Sequence of chain 1.B:
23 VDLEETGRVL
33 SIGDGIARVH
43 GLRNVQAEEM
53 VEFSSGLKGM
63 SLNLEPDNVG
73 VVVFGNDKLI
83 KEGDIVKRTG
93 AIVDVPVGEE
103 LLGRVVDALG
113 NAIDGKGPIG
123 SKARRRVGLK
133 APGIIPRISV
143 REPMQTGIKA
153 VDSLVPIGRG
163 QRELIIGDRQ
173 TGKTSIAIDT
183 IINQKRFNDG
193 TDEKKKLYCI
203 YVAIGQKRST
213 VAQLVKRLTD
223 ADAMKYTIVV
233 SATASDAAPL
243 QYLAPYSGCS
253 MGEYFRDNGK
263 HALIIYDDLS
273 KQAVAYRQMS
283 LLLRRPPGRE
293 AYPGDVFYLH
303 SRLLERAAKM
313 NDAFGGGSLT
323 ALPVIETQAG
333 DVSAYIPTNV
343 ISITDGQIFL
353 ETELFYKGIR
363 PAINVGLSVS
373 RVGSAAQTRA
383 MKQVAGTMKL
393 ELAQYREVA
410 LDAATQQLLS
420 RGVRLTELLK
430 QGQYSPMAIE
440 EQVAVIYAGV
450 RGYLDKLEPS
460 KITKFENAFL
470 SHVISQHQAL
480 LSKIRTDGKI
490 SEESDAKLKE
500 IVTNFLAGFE

Sequence of chain 1.E:
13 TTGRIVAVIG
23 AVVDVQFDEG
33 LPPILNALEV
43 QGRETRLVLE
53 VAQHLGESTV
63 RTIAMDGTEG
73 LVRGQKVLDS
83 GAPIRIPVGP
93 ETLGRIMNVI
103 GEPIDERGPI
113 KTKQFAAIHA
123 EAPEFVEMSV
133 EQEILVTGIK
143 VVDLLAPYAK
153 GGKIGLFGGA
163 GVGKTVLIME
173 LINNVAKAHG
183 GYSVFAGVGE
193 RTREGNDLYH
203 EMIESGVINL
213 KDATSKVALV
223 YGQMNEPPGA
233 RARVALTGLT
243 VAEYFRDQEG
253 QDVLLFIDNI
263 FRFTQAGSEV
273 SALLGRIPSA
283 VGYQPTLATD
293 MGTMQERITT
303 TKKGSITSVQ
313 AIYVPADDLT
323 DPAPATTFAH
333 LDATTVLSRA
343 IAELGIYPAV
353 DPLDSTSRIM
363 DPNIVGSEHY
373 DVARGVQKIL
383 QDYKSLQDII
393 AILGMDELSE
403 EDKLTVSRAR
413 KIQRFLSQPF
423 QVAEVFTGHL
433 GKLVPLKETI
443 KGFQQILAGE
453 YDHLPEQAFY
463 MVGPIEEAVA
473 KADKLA

The small molecule below binds the protein below.
Small molecule (SMILES): Nc1ncnc2c1ncn2[C@@H]1O[C@H](CO[P](=O)(O)O[P](=O)(O)NP(=O)(O)O)[C@@H](O)[C@H]1O

Binding-site contacts:
Ligand atom PG contacts residue MG1 of chain 1.T at 3.3 Å.
Ligand atom C8 contacts residue SER177 of chain 1.B at 3.0 Å.
Ligand atom O2B contacts residue MG1 of chain 1.T at 2.2 Å.
Ligand atom N7 contacts residue GLN432 of chain 1.B at 3.5 Å.
Ligand atom O2B contacts residue THR176 of chain 1.B at 2.8 Å (h-bond).
Ligand atom O2A contacts residue GLY174 of chain 1.B at 3.8 Å.
Ligand atom N3B contacts residue MG1 of chain 1.T at 3.3 Å.
Ligand atom O2' contacts residue ASP363 of chain 1.E at 2.4 Å (salt-bridge).
Ligand atom N9 contacts residue GLN432 of chain 1.B at 3.0 Å (h-bond).
Ligand atom O3G contacts residue ARG171 of chain 1.B at 3.3 Å.
Ligand atom PB contacts residue MG1 of chain 1.T at 3.2 Å.
Ligand atom O1B contacts residue THR173 of chain 1.B at 3.0 Å (h-bond).
Ligand atom O3G contacts residue GLN172 of chain 1.B at 2.7 Å (h-bond).
Ligand atom O3A contacts residue GLY174 of chain 1.B at 3.0 Å (h-bond).
Ligand atom N3 contacts residue GLN432 of chain 1.B at 3.5 Å (h-bond).
Ligand atom O1B contacts residue LYS175 of chain 1.B at 3.2 Å (salt-bridge).
Ligand atom O2' contacts residue GLN432 of chain 1.B at 3.1 Å (h-bond).
Ligand atom O1B contacts residue GLN172 of chain 1.B at 3.1 Å (h-bond).
Ligand atom C6 contacts residue GLN432 of chain 1.B at 3.7 Å.
Ligand atom PB contacts residue LYS175 of chain 1.B at 3.5 Å.
Ligand atom C1' contacts residue GLN432 of chain 1.B at 3.6 Å.
Ligand atom C2' contacts residue GLN432 of chain 1.B at 3.3 Å.
Ligand atom C8 contacts residue GLN432 of chain 1.B at 3.4 Å.
Ligand atom N6 contacts residue GLN430 of chain 1.B at 2.8 Å (h-bond).
Ligand atom N6 contacts residue GLY431 of chain 1.B at 3.7 Å.
Ligand atom O3A contacts residue LYS175 of chain 1.B at 3.2 Å (salt-bridge).
Ligand atom C6 contacts residue GLN430 of chain 1.B at 3.6 Å.
Ligand atom O1B contacts residue GLY174 of chain 1.B at 3.5 Å (h-bond).
Ligand atom C5 contacts residue GLN432 of chain 1.B at 3.4 Å.
Ligand atom N1 contacts residue GLN430 of chain 1.B at 3.6 Å (h-bond).
Ligand atom O1G contacts residue GLN172 of chain 1.B at 3.0 Å (h-bond).
Ligand atom O2B contacts residue LYS175 of chain 1.B at 3.3 Å (salt-bridge).
Ligand atom O5' contacts residue GLY174 of chain 1.B at 3.7 Å.
Ligand atom N7 contacts residue SER177 of chain 1.B at 2.9 Å (h-bond).
Ligand atom O2G contacts residue MG1 of chain 1.T at 2.2 Å.
Ligand atom O2A contacts residue SER177 of chain 1.B at 3.0 Å (h-bond).
Ligand atom C4 contacts residue GLN432 of chain 1.B at 3.0 Å.
Ligand atom O4' contacts residue PHE357 of chain 1.B at 3.1 Å.
Ligand atom N3B contacts residue GLN172 of chain 1.B at 3.6 Å.
Ligand atom O2A contacts residue THR176 of chain 1.B at 3.7 Å.